Sequence of chain 1.A:
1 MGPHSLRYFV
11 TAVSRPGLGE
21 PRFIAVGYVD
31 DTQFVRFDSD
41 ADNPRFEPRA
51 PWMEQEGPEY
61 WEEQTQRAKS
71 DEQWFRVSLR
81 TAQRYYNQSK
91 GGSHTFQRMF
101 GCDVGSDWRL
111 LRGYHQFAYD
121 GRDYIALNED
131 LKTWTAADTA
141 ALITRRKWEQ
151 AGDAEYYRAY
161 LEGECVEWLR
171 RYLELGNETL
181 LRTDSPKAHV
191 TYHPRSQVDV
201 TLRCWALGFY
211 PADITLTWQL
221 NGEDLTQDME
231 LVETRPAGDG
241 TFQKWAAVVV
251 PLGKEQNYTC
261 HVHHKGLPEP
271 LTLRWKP

Binding-site contacts:
Ligand atom CD1 contacts residue GLN64 of chain 1.A at 3.2 Å.
Ligand atom CB contacts residue ASP71 of chain 1.A at 3.5 Å.
Ligand atom OXT contacts residue TYR85 of chain 1.A at 3.4 Å (h-bond).
Ligand atom CD2 contacts residue TYR160 of chain 1.A at 3.5 Å (hydrophobic).
Ligand atom O contacts residue TRP74 of chain 1.A at 3.0 Å (h-bond).
Ligand atom N contacts residue TYR172 of chain 1.A at 2.9 Å (h-bond).
Ligand atom N contacts residue TYR157 of chain 1.A at 2.7 Å (h-bond).
Ligand atom NE contacts residue TRP74 of chain 1.A at 3.4 Å.
Ligand atom CD2 contacts residue TYR157 of chain 1.A at 3.4 Å (hydrophobic).
Ligand atom CB contacts residue TRP74 of chain 1.A at 3.2 Å (hydrophobic).
Ligand atom O contacts residue TYR160 of chain 1.A at 2.5 Å (h-bond).
Ligand atom OXT contacts residue LYS147 of chain 1.A at 2.7 Å (salt-bridge).
Ligand atom CG2 contacts residue ARG67 of chain 1.A at 2.8 Å.
Ligand atom OXT contacts residue THR81 of chain 1.A at 3.4 Å.
Ligand atom OH contacts residue ASP71 of chain 1.A at 3.1 Å (salt-bridge).
Ligand atom CD1 contacts residue TRP168 of chain 1.A at 3.3 Å (hydrophobic).
Ligand atom O contacts residue TRP74 of chain 1.A at 3.1 Å (h-bond).
Ligand atom C contacts residue TYR157 of chain 1.A at 3.4 Å (hydrophobic).
Ligand atom N contacts residue GLN64 of chain 1.A at 3.0 Å (h-bond).
Ligand atom N contacts residue SER78 of chain 1.A at 2.8 Å (h-bond).
Ligand atom OH contacts residue VAL10 of chain 1.A at 3.4 Å.
Ligand atom C contacts residue TRP74 of chain 1.A at 3.3 Å (hydrophobic).
Ligand atom CA contacts residue TYR157 of chain 1.A at 3.1 Å (hydrophobic).
Ligand atom CB contacts residue GLN64 of chain 1.A at 3.3 Å.
Ligand atom O contacts residue TYR156 of chain 1.A at 3.1 Å (h-bond).
Ligand atom O contacts residue TYR85 of chain 1.A at 2.8 Å (h-bond).
Ligand atom N contacts residue ASP153 of chain 1.A at 2.9 Å (salt-bridge).
Ligand atom O contacts residue TRP148 of chain 1.A at 3.0 Å (h-bond).
Ligand atom N contacts residue ASP71 of chain 1.A at 2.9 Å (salt-bridge).
Ligand atom CG1 contacts residue ASP71 of chain 1.A at 3.1 Å.
Ligand atom CA contacts residue TRP74 of chain 1.A at 3.4 Å (hydrophobic).
Ligand atom NH1 contacts residue VAL77 of chain 1.A at 3.3 Å.
Ligand atom CD2 contacts residue TRP168 of chain 1.A at 3.2 Å (hydrophobic).
Ligand atom O contacts residue TRP148 of chain 1.A at 3.0 Å (h-bond).
Ligand atom CD1 contacts residue TYR156 of chain 1.A at 3.4 Å (hydrophobic).
Ligand atom O contacts residue ARG67 of chain 1.A at 2.7 Å (salt-bridge).
Ligand atom O contacts residue THR144 of chain 1.A at 2.7 Å (h-bond).
Ligand atom O contacts residue ARG98 of chain 1.A at 2.8 Å (salt-bridge).
Ligand atom SG contacts residue ARG98 of chain 1.A at 3.2 Å (salt-bridge).
Ligand atom CA contacts residue ASP71 of chain 1.A at 3.4 Å.

The protein below binds the small molecule below.
Small molecule (SMILES): CC(C)C[C@H](NC(=O)[C@H](Cc1ccc(O)cc1)NC(=O)[C@@H](N)CC(C)C)C(=O)N[C@H](C(=O)N[C@@H](CS)C(=O)NCC(=O)N[C@@H](CCC(=O)O)C(=O)N[C@@H](CCCN=C(N)N)C(=O)NCC(=O)O)C(C)C